Binding-site contacts:
Ligand atom C5 contacts residue ASN576 of chain 1.A at 3.7 Å.
Ligand atom C1 contacts residue ASN576 of chain 1.A at 1.4 Å.
Ligand atom O5 contacts residue ASN576 of chain 1.A at 2.3 Å (h-bond).
Ligand atom C3 contacts residue ASN576 of chain 1.A at 3.8 Å.
Ligand atom C4 contacts residue ASN576 of chain 1.A at 4.2 Å.
Ligand atom C7 contacts residue ASN576 of chain 1.A at 4.0 Å.
Ligand atom N2 contacts residue ASN576 of chain 1.A at 3.0 Å (h-bond).
Ligand atom C2 contacts residue ASN576 of chain 1.A at 2.5 Å.

This small molecule binds to this protein.
Small molecule (SMILES): CC(=O)N[C@@H]1[C@@H](O)[C@H](O)[C@@H](CO)O[C@H]1O

Sequence of chain 1.A:
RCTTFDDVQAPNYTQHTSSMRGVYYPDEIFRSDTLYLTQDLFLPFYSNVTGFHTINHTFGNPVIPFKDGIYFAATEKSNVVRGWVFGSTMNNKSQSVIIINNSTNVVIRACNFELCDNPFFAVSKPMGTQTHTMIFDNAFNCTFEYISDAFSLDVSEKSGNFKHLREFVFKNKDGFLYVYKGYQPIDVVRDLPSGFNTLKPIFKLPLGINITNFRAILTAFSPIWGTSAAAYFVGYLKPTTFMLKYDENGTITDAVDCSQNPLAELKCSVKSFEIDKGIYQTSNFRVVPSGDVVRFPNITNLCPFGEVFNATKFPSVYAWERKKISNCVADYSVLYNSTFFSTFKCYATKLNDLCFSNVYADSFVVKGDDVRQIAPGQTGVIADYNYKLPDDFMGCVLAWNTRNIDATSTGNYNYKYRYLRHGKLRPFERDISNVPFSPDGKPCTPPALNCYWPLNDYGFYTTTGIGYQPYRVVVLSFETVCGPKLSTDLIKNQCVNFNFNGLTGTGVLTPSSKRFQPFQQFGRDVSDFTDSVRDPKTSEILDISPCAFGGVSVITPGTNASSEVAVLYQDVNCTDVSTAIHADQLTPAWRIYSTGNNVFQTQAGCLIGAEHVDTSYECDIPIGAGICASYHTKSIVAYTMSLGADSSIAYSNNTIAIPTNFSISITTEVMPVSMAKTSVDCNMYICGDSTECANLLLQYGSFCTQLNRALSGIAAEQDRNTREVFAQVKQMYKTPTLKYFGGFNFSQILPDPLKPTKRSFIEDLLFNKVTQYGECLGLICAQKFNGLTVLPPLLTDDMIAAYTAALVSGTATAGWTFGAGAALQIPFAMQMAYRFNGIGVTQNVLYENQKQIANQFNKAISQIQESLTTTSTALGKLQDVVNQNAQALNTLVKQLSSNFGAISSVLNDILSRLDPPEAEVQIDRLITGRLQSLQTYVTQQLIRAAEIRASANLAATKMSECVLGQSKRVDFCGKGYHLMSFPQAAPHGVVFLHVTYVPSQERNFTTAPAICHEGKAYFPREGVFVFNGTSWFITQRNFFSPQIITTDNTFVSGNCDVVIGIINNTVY